Sequence of chain 1.B:
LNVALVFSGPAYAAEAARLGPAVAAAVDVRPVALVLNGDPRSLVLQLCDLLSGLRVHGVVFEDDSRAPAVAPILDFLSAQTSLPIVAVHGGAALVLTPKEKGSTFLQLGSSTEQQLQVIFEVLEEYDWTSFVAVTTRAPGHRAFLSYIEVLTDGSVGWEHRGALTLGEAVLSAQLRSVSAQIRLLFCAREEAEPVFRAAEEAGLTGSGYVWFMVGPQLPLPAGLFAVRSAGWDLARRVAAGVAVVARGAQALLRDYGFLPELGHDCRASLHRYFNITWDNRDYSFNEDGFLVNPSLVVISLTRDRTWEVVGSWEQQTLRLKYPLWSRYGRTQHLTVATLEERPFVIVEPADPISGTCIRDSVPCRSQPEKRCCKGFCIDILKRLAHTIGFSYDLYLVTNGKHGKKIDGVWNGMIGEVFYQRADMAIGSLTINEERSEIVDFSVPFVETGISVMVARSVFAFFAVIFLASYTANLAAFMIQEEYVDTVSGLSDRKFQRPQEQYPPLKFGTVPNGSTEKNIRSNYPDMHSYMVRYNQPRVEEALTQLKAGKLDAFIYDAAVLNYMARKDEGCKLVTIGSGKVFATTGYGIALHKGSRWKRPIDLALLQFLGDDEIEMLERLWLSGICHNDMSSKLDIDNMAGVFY

The protein below binds the small molecule below.
Small molecule (SMILES): CC(=O)N[C@H]1[C@H](O[C@H]2[C@H](O)[C@@H](NC(C)=O)CO[C@@H]2CO)O[C@H](CO)[C@@H](O)[C@@H]1O

Binding-site contacts:
Ligand atom C7 contacts residue GLN738 of chain 1.B at 3.9 Å.
Ligand atom C7 contacts residue ASN715 of chain 1.B at 3.4 Å.
Ligand atom O7 contacts residue LYS512 of chain 1.B at 4.2 Å.
Ligand atom C8 contacts residue PRO714 of chain 1.B at 3.6 Å (hydrophobic).
Ligand atom C8 contacts residue VAL713 of chain 1.B at 3.7 Å (hydrophobic).
Ligand atom C7 contacts residue PRO714 of chain 1.B at 4.1 Å (hydrophobic).
Ligand atom O7 contacts residue ASN715 of chain 1.B at 3.8 Å.
Ligand atom C2 contacts residue ASN715 of chain 1.B at 2.5 Å.
Ligand atom C4 contacts residue ASN715 of chain 1.B at 4.3 Å.
Ligand atom C1 contacts residue ASN715 of chain 1.B at 1.4 Å.
Ligand atom O7 contacts residue GLN738 of chain 1.B at 3.9 Å.
Ligand atom C8 contacts residue GLN738 of chain 1.B at 3.1 Å.
Ligand atom C8 contacts residue ASN715 of chain 1.B at 4.4 Å.
Ligand atom C3 contacts residue ASN715 of chain 1.B at 3.8 Å.
Ligand atom O5 contacts residue ASN715 of chain 1.B at 2.4 Å (h-bond).
Ligand atom N2 contacts residue PRO714 of chain 1.B at 3.5 Å.
Ligand atom N2 contacts residue ASN715 of chain 1.B at 2.8 Å (h-bond).
Ligand atom C5 contacts residue ASN715 of chain 1.B at 3.6 Å.